Binding-site contacts:
Ligand atom C1' contacts residue SER301 of chain 1.F at 3.3 Å.
Ligand atom O5' contacts residue LYS230 of chain 1.F at 3.4 Å (salt-bridge).
Ligand atom O3' contacts residue PHE187 of chain 1.F at 2.6 Å.
Ligand atom O2B contacts residue LEU108 of chain 1.F at 3.5 Å (h-bond).
Ligand atom O3B contacts residue SER301 of chain 1.F at 3.2 Å.
Ligand atom N7 contacts residue ARG257 of chain 1.F at 3.5 Å.
Ligand atom O5' contacts residue PRO300 of chain 1.F at 3.3 Å (h-bond).
Ligand atom O1A contacts residue GLY109 of chain 1.F at 3.3 Å (h-bond).
Ligand atom O7' contacts residue PHE320 of chain 1.F at 2.9 Å.
Ligand atom O4' contacts residue PHE187 of chain 1.F at 2.7 Å.
Ligand atom C3' contacts residue ALA110 of chain 1.F at 2.8 Å (hydrophobic).
Ligand atom O6' contacts residue LYS230 of chain 1.F at 2.8 Å.
Ligand atom O6' contacts residue PHE320 of chain 1.F at 3.4 Å.
Ligand atom C5' contacts residue PRO300 of chain 1.F at 3.0 Å (hydrophobic).
Ligand atom PA contacts residue LEU108 of chain 1.F at 2.7 Å.
Ligand atom N1 contacts residue LEU281 of chain 1.F at 3.5 Å (h-bond).
Ligand atom C4 contacts residue ARG257 of chain 1.F at 3.5 Å.
Ligand atom O1A contacts residue LEU108 of chain 1.F at 2.0 Å (h-bond).
Ligand atom O1B contacts residue LYS230 of chain 1.F at 3.5 Å (salt-bridge).
Ligand atom PB contacts residue THR226 of chain 1.F at 3.3 Å.
Ligand atom O3A contacts residue THR226 of chain 1.F at 3.1 Å (h-bond).
Ligand atom O3' contacts residue ALA110 of chain 1.F at 1.7 Å.
Ligand atom PB contacts residue LYS230 of chain 1.F at 3.6 Å.
Ligand atom C2' contacts residue ALA110 of chain 1.F at 3.0 Å (hydrophobic).
Ligand atom O1B contacts residue SER225 of chain 1.F at 3.0 Å (h-bond).
Ligand atom O2B contacts residue THR226 of chain 1.F at 3.3 Å.
Ligand atom O1B contacts residue THR226 of chain 1.F at 2.6 Å (h-bond).
Ligand atom C6' contacts residue LYS230 of chain 1.F at 3.6 Å.
Ligand atom N1 contacts residue ARG286 of chain 1.F at 3.5 Å (salt-bridge).
Ligand atom O2A contacts residue LEU108 of chain 1.F at 2.5 Å (h-bond).
Ligand atom C3' contacts residue PHE187 of chain 1.F at 3.5 Å (hydrophobic).
Ligand atom O3A contacts residue LYS230 of chain 1.F at 2.7 Å (salt-bridge).
Ligand atom O3B contacts residue GLY302 of chain 1.F at 3.4 Å (h-bond).
Ligand atom O7' contacts residue TRP343 of chain 1.F at 3.2 Å.
Ligand atom C2 contacts residue ARG286 of chain 1.F at 2.9 Å.
Ligand atom C1' contacts residue GLY302 of chain 1.F at 3.6 Å.
Ligand atom C1' contacts residue PRO300 of chain 1.F at 3.3 Å (hydrophobic).
Ligand atom N9 contacts residue ARG257 of chain 1.F at 3.5 Å.
Ligand atom N1 contacts residue LEU283 of chain 1.F at 3.5 Å.
Ligand atom O2A contacts residue GLY109 of chain 1.F at 2.8 Å.

The protein below binds the small molecule below.
Small molecule (SMILES): Nc1ncnc2c1ncn2[C@@H]1O[C@H](COP(=O)(O)OP(=O)(O)O[C@H]2O[C@@H]([C@H](O)CO)[C@H](O)[C@@H](O)[C@H]2O)[C@@H](O)[C@H]1O

Sequence of chain 1.F:
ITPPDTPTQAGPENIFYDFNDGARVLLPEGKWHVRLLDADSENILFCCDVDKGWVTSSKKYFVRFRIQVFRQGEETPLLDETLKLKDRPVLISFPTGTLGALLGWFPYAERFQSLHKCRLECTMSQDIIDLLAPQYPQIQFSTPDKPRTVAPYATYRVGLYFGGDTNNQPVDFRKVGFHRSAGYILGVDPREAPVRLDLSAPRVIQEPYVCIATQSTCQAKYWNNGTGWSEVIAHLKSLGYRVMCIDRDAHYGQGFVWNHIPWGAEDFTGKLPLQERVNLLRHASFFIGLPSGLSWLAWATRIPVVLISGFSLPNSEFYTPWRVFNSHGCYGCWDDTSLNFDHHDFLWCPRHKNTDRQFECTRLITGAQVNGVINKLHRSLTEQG